Sequence of chain 1.I:
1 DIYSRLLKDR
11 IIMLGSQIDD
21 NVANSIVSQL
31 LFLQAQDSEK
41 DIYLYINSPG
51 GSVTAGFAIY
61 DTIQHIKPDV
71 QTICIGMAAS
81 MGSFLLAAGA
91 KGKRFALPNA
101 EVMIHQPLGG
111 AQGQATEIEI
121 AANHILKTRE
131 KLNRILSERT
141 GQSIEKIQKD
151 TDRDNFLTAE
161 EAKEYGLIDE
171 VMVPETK

A small-molecule ligand and the protein it binds are described below.
Small molecule (SMILES): CC(C)C[C@H](NC(=O)[C@H](Cc1c[nH]c2ccccc12)NC(=O)c1cc(Cl)ccc1Cl)B(O)O

Binding-site contacts:
Ligand atom C17 contacts residue VAL53 of chain 1.I at 3.3 Å (hydrophobic).
Ligand atom N5 contacts residue LEU108 of chain 1.I at 3.1 Å (h-bond).
Ligand atom C8 contacts residue SER80 of chain 1.I at 3.3 Å.
Ligand atom C10 contacts residue HIS105 of chain 1.I at 3.1 Å.
Ligand atom N3 contacts residue GLY51 of chain 1.I at 2.9 Å (h-bond).
Ligand atom C19 contacts residue VAL53 of chain 1.I at 3.5 Å (hydrophobic).
Ligand atom CL2 contacts residue SER52 of chain 1.I at 3.5 Å.
Ligand atom B7 contacts residue HIS105 of chain 1.I at 3.8 Å.
Ligand atom C11 contacts residue MET81 of chain 1.I at 3.5 Å (hydrophobic).
Ligand atom C1 contacts residue VAL53 of chain 1.I at 3.8 Å (hydrophobic).
Ligand atom B7 contacts residue GLY51 of chain 1.I at 3.6 Å.
Ligand atom C26 contacts residue LEU108 of chain 1.I at 3.7 Å (hydrophobic).
Ligand atom C10 contacts residue PRO107 of chain 1.I at 3.5 Å (hydrophobic).
Ligand atom B7 contacts residue SER80 of chain 1.I at 2.1 Å.
Ligand atom O4 contacts residue PRO107 of chain 1.I at 3.2 Å.
Ligand atom C9 contacts residue SER80 of chain 1.I at 3.2 Å.
Ligand atom C22 contacts residue LEU108 of chain 1.I at 3.6 Å (hydrophobic).
Ligand atom C11 contacts residue SER80 of chain 1.I at 3.8 Å.
Ligand atom C18 contacts residue VAL53 of chain 1.I at 3.9 Å (hydrophobic).
Ligand atom C24 contacts residue GLY110 of chain 1.I at 3.9 Å.
Ligand atom O4 contacts residue LEU108 of chain 1.I at 2.8 Å (h-bond).
Ligand atom C25 contacts residue GLY109 of chain 1.I at 3.6 Å.
Ligand atom O13 contacts residue MET81 of chain 1.I at 3.1 Å (h-bond).
Ligand atom O12 contacts residue SER80 of chain 1.I at 2.4 Å (h-bond).
Ligand atom C6 contacts residue GLY51 of chain 1.I at 3.6 Å.
Ligand atom CL2 contacts residue GLY51 of chain 1.I at 3.7 Å.
Ligand atom C2 contacts residue LEU108 of chain 1.I at 3.6 Å (hydrophobic).
Ligand atom C6 contacts residue SER80 of chain 1.I at 3.0 Å.
Ligand atom O16 contacts residue GLY51 of chain 1.I at 3.6 Å (h-bond).
Ligand atom C10 contacts residue GLN106 of chain 1.I at 3.7 Å.
Ligand atom C1 contacts residue LEU108 of chain 1.I at 3.0 Å (hydrophobic).
Ligand atom C24 contacts residue GLY109 of chain 1.I at 3.8 Å.
Ligand atom C8 contacts residue VAL53 of chain 1.I at 3.8 Å (hydrophobic).
Ligand atom C9 contacts residue MET81 of chain 1.I at 3.8 Å (hydrophobic).
Ligand atom C2 contacts residue VAL53 of chain 1.I at 3.7 Å (hydrophobic).
Ligand atom O13 contacts residue SER80 of chain 1.I at 2.3 Å (h-bond).
Ligand atom N3 contacts residue VAL53 of chain 1.I at 3.7 Å.
Ligand atom O12 contacts residue HIS105 of chain 1.I at 3.2 Å (h-bond).
Ligand atom O13 contacts residue GLY51 of chain 1.I at 2.8 Å (h-bond).
Ligand atom O13 contacts residue GLY50 of chain 1.I at 3.4 Å.